A protein and the small-molecule ligand that binds it are described below.
Small molecule (SMILES): NCCC(=O)NC[C@H]1O[C@@H](n2c(C#CCN(CC(=O)O)C[C@H]3O[C@@H](n4cnc5c(N)ncnc54)[C@H](O)[C@@H]3O)nc3c(N)ncnc32)[C@H](O)[C@@H]1O

Sequence of chain 2.A:
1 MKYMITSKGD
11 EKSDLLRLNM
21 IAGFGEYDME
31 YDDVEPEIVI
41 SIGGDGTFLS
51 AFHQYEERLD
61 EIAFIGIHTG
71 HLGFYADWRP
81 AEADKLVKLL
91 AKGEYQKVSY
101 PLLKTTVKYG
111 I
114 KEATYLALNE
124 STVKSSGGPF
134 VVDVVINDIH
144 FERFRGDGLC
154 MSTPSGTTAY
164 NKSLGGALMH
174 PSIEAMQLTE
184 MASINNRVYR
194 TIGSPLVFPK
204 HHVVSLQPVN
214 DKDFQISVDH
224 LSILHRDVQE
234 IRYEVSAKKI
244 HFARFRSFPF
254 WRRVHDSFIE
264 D

Sequence of chain 3.A:
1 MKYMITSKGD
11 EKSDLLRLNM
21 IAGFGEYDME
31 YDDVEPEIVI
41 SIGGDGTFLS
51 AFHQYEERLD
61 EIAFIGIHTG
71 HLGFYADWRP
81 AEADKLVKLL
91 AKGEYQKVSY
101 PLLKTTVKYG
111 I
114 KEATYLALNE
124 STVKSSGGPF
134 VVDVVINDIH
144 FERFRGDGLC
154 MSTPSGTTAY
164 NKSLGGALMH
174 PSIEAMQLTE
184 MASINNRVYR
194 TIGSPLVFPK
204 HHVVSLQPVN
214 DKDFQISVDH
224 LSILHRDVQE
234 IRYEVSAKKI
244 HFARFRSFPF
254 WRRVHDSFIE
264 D

Binding-site contacts:
Ligand atom C13 contacts residue ASP45 of chain 2.A at 3.6 Å.
Ligand atom C25 contacts residue TYR163 of chain 2.A at 3.6 Å (hydrophobic).
Ligand atom N3 contacts residue ASN122 of chain 2.A at 2.9 Å (h-bond).
Ligand atom C9 contacts residue ALA162 of chain 2.A at 3.6 Å (hydrophobic).
Ligand atom C11 contacts residue THR161 of chain 2.A at 3.2 Å.
Ligand atom N4 contacts residue SER158 of chain 2.A at 3.0 Å (h-bond).
Ligand atom C12 contacts residue ASP45 of chain 2.A at 3.6 Å.
Ligand atom C8 contacts residue ASP45 of chain 2.A at 3.7 Å.
Ligand atom C10 contacts residue ALA162 of chain 2.A at 3.6 Å (hydrophobic).
Ligand atom N4 contacts residue THR161 of chain 2.A at 3.7 Å.
Ligand atom N12 contacts residue ASP150 of chain 3.A at 3.0 Å (salt-bridge).
Ligand atom C22 contacts residue TYR163 of chain 2.A at 3.7 Å (hydrophobic).
Ligand atom C20 contacts residue GLU123 of chain 2.A at 3.2 Å.
Ligand atom O5 contacts residue ASN122 of chain 2.A at 3.5 Å (h-bond).
Ligand atom O5 contacts residue TYR163 of chain 2.A at 3.2 Å (h-bond).
Ligand atom O5 contacts residue GLU123 of chain 2.A at 2.5 Å (salt-bridge).
Ligand atom O6 contacts residue GLU123 of chain 2.A at 2.6 Å (salt-bridge).
Ligand atom O7 contacts residue HIS223 of chain 2.A at 3.4 Å.
Ligand atom N10 contacts residue TYR163 of chain 2.A at 3.5 Å (h-bond).
Ligand atom N5 contacts residue THR161 of chain 2.A at 2.6 Å (h-bond).
Ligand atom C24 contacts residue SER166 of chain 2.A at 3.1 Å.
Ligand atom O7 contacts residue GLY46 of chain 2.A at 3.7 Å.
Ligand atom C6 contacts residue ASP45 of chain 2.A at 3.5 Å.
Ligand atom C11 contacts residue PHE74 of chain 2.A at 3.7 Å (hydrophobic).
Ligand atom N11 contacts residue ALA185 of chain 3.A at 3.7 Å.
Ligand atom C10 contacts residue THR161 of chain 2.A at 3.6 Å.
Ligand atom N11 contacts residue SER166 of chain 2.A at 3.1 Å (h-bond).
Ligand atom N12 contacts residue ALA185 of chain 3.A at 3.0 Å (h-bond).
Ligand atom N2 contacts residue ASP45 of chain 2.A at 3.5 Å (salt-bridge).
Ligand atom O5 contacts residue ALA162 of chain 2.A at 3.2 Å.
Ligand atom O2 contacts residue ASP45 of chain 2.A at 2.8 Å (salt-bridge).
Ligand atom C19 contacts residue GLU123 of chain 2.A at 3.3 Å.
Ligand atom N5 contacts residue PHE74 of chain 2.A at 3.5 Å.
Ligand atom N12 contacts residue TYR163 of chain 2.A at 3.6 Å.
Ligand atom C27 contacts residue HIS223 of chain 2.A at 3.2 Å.
Ligand atom N4 contacts residue ASN122 of chain 2.A at 3.0 Å (h-bond).
Ligand atom N4 contacts residue TYR75 of chain 2.A at 3.4 Å (h-bond).
Ligand atom N contacts residue PRO132 of chain 3.A at 3.6 Å.
Ligand atom O6 contacts residue ASN122 of chain 2.A at 3.1 Å (h-bond).
Ligand atom O8 contacts residue HIS223 of chain 2.A at 2.9 Å (h-bond).